The protein below binds the small molecule below.
Small molecule (SMILES): O=c1ccc2c([nH]1)CCC[C@H]2NCCCCCCCCCCNc1c2c(nc3ccccc13)CCCC2

Binding-site contacts:
Ligand atom C16 contacts residue TYR121 of chain 2.A at 3.1 Å (hydrophobic).
Ligand atom C21 contacts residue TYR121 of chain 2.A at 3.8 Å (hydrophobic).
Ligand atom C35 contacts residue TRP84 of chain 2.A at 3.7 Å (hydrophobic).
Ligand atom N23 contacts residue TRP84 of chain 2.A at 3.4 Å.
Ligand atom C31 contacts residue TRP432 of chain 2.A at 3.4 Å (hydrophobic).
Ligand atom C15 contacts residue TRP279 of chain 2.A at 3.7 Å (hydrophobic).
Ligand atom C34 contacts residue GLY441 of chain 2.A at 3.8 Å.
Ligand atom C35 contacts residue GLU199 of chain 2.A at 3.2 Å.
Ligand atom C24 contacts residue TRP84 of chain 2.A at 3.4 Å (hydrophobic).
Ligand atom C25 contacts residue TRP84 of chain 2.A at 3.4 Å (hydrophobic).
Ligand atom C26 contacts residue TRP84 of chain 2.A at 3.5 Å (hydrophobic).
Ligand atom C33 contacts residue TYR442 of chain 2.A at 3.7 Å (hydrophobic).
Ligand atom C30 contacts residue TRP84 of chain 2.A at 3.5 Å (hydrophobic).
Ligand atom C36 contacts residue GLY118 of chain 2.A at 3.5 Å.
Ligand atom C29 contacts residue TRP84 of chain 2.A at 3.6 Å (hydrophobic).
Ligand atom C3 contacts residue TRP279 of chain 2.A at 3.7 Å (hydrophobic).
Ligand atom C15 contacts residue TYR121 of chain 2.A at 3.3 Å (hydrophobic).
Ligand atom C32 contacts residue PHE330 of chain 2.A at 3.6 Å (hydrophobic).
Ligand atom C33 contacts residue PHE330 of chain 2.A at 3.2 Å (hydrophobic).
Ligand atom N27 contacts residue HIS440 of chain 2.A at 3.0 Å (h-bond).
Ligand atom C26 contacts residue PHE330 of chain 2.A at 3.3 Å (hydrophobic).
Ligand atom N27 contacts residue PHE330 of chain 2.A at 3.3 Å.
Ligand atom C32 contacts residue TRP432 of chain 2.A at 3.7 Å (hydrophobic).
Ligand atom C25 contacts residue PHE330 of chain 2.A at 3.8 Å (hydrophobic).
Ligand atom C19 contacts residue TYR334 of chain 2.A at 3.4 Å (hydrophobic).
Ligand atom C34 contacts residue GLU199 of chain 2.A at 3.7 Å.
Ligand atom C33 contacts residue ILE439 of chain 2.A at 3.7 Å (hydrophobic).
Ligand atom C18 contacts residue PHE330 of chain 2.A at 3.0 Å (hydrophobic).
Ligand atom C28 contacts residue TRP84 of chain 2.A at 3.8 Å (hydrophobic).
Ligand atom C16 contacts residue TRP279 of chain 2.A at 3.7 Å (hydrophobic).
Ligand atom C7 contacts residue TRP279 of chain 2.A at 3.5 Å (hydrophobic).
Ligand atom C21 contacts residue PHE330 of chain 2.A at 3.4 Å (hydrophobic).
Ligand atom N27 contacts residue TRP84 of chain 2.A at 3.7 Å.
Ligand atom C26 contacts residue HIS440 of chain 2.A at 3.7 Å.
Ligand atom C20 contacts residue TYR121 of chain 2.A at 3.6 Å (hydrophobic).
Ligand atom C19 contacts residue PHE330 of chain 2.A at 3.3 Å (hydrophobic).
Ligand atom C33 contacts residue HIS440 of chain 2.A at 3.5 Å.
Ligand atom C33 contacts residue TRP84 of chain 2.A at 3.8 Å (hydrophobic).
Ligand atom C4 contacts residue TRP279 of chain 2.A at 3.8 Å (hydrophobic).
Ligand atom C28 contacts residue PHE330 of chain 2.A at 3.8 Å (hydrophobic).

Sequence of chain 2.A:
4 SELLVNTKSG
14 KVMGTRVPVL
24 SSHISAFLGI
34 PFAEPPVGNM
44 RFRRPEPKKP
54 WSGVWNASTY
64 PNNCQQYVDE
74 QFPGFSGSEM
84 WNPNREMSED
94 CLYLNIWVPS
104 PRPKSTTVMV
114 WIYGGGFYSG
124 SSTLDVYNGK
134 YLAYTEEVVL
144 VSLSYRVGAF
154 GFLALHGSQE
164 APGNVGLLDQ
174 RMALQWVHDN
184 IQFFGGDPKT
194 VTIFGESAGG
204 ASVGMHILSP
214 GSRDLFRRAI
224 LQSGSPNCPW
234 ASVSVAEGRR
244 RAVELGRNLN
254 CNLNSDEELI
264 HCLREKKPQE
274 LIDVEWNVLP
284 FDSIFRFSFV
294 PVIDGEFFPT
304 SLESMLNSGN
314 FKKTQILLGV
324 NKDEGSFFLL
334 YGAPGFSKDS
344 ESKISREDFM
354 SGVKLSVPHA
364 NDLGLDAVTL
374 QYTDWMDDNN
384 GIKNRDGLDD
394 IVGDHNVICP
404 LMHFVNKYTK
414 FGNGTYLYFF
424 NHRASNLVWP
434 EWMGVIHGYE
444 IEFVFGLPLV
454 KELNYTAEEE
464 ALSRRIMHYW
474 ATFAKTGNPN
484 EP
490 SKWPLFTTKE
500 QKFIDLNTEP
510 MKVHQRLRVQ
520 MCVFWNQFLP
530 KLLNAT